Sequence of chain 1.A:
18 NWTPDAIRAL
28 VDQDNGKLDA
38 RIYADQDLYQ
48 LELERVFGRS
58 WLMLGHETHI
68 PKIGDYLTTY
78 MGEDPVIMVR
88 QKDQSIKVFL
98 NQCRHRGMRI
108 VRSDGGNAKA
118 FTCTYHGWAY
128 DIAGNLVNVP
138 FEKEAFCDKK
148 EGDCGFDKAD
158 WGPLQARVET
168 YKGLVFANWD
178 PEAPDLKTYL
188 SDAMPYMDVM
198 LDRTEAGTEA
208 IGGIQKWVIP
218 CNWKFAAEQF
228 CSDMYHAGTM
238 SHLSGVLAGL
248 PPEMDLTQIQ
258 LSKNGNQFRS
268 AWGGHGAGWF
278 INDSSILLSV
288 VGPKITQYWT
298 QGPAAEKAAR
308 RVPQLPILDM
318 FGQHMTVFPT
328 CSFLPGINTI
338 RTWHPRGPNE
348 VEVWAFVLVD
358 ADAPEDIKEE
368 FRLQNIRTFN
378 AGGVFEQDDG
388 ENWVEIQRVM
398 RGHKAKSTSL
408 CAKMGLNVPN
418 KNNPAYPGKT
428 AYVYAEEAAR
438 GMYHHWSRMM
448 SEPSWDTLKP

A small-molecule ligand and the protein it binds are described below.
Small molecule (SMILES): c1ccc(-c2ccccc2)cc1

Binding-site contacts:
Ligand atom C15 contacts residue MET231 of chain 1.A at 4.3 Å (hydrophobic).
Ligand atom C15 contacts residue HIS233 of chain 1.A at 3.8 Å.
Ligand atom C13 contacts residue GLN226 of chain 1.A at 3.3 Å.
Ligand atom C1 contacts residue PHE376 of chain 1.A at 4.0 Å (hydrophobic).
Ligand atom C14 contacts residue PHE227 of chain 1.A at 4.3 Å (hydrophobic).
Ligand atom C6 contacts residue VAL287 of chain 1.A at 4.4 Å (hydrophobic).
Ligand atom C3 contacts residue GLY319 of chain 1.A at 3.4 Å.
Ligand atom C12 contacts residue GLN226 of chain 1.A at 3.5 Å.
Ligand atom C3 contacts residue MET231 of chain 1.A at 4.4 Å (hydrophobic).
Ligand atom C15 contacts residue HIS321 of chain 1.A at 3.7 Å.
Ligand atom C5 contacts residue VAL287 of chain 1.A at 4.1 Å (hydrophobic).
Ligand atom C4 contacts residue GLY319 of chain 1.A at 3.3 Å.
Ligand atom C13 contacts residue PHE227 of chain 1.A at 3.8 Å (hydrophobic).
Ligand atom C14 contacts residue HIS321 of chain 1.A at 3.6 Å.
Ligand atom C13 contacts residue HIS233 of chain 1.A at 3.7 Å.
Ligand atom C16 contacts residue HIS233 of chain 1.A at 4.2 Å.
Ligand atom C5 contacts residue ILE283 of chain 1.A at 4.1 Å (hydrophobic).
Ligand atom C6 contacts residue ALA234 of chain 1.A at 4.1 Å (hydrophobic).
Ligand atom C12 contacts residue PHE227 of chain 1.A at 3.6 Å (hydrophobic).
Ligand atom C13 contacts residue LEU331 of chain 1.A at 4.3 Å (hydrophobic).
Ligand atom C2 contacts residue LEU331 of chain 1.A at 4.5 Å (hydrophobic).
Ligand atom C17 contacts residue LEU331 of chain 1.A at 3.6 Å (hydrophobic).
Ligand atom C12 contacts residue HIS233 of chain 1.A at 4.1 Å.
Ligand atom C16 contacts residue LEU331 of chain 1.A at 3.9 Å (hydrophobic).
Ligand atom C1 contacts residue ALA234 of chain 1.A at 3.7 Å (hydrophobic).
Ligand atom C14 contacts residue HIS233 of chain 1.A at 3.5 Å.
Ligand atom C14 contacts residue ASP230 of chain 1.A at 3.2 Å.
Ligand atom C15 contacts residue ASP230 of chain 1.A at 3.8 Å.
Ligand atom C3 contacts residue LEU331 of chain 1.A at 4.2 Å (hydrophobic).
Ligand atom C5 contacts residue ILE334 of chain 1.A at 4.4 Å (hydrophobic).
Ligand atom C17 contacts residue PHE376 of chain 1.A at 3.9 Å (hydrophobic).
Ligand atom C17 contacts residue HIS233 of chain 1.A at 4.3 Å.
Ligand atom C2 contacts residue PHE376 of chain 1.A at 4.4 Å (hydrophobic).
Ligand atom C4 contacts residue ILE334 of chain 1.A at 4.0 Å (hydrophobic).
Ligand atom C13 contacts residue ASP230 of chain 1.A at 4.1 Å.
Ligand atom C6 contacts residue PHE376 of chain 1.A at 4.4 Å (hydrophobic).
Ligand atom C14 contacts residue GLN226 of chain 1.A at 3.3 Å.
Ligand atom C16 contacts residue HIS321 of chain 1.A at 4.3 Å.
Ligand atom C12 contacts residue LEU331 of chain 1.A at 3.8 Å (hydrophobic).
Ligand atom C13 contacts residue HIS321 of chain 1.A at 4.2 Å.